Sequence of chain 1.B:
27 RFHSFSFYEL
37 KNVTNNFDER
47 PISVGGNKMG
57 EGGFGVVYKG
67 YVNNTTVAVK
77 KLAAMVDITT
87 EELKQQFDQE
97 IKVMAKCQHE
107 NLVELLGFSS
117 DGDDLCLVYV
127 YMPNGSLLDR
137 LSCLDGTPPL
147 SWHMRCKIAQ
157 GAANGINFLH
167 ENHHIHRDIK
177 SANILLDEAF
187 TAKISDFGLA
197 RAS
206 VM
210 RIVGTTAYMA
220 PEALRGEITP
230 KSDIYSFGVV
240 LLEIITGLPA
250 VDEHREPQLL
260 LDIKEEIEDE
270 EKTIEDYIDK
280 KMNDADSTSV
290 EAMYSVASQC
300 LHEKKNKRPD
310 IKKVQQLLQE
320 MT

The protein below binds the small molecule below.
Small molecule (SMILES): CC[C@@H]1[C@H](F)C(=O)N[C@@H]1COc1nccc2cc(C(N)=O)c(OC)cc12

Binding-site contacts:
Ligand atom C2 contacts residue GLU57 of chain 1.B at 3.6 Å.
Ligand atom O3 contacts residue ALA74 of chain 1.B at 3.4 Å.
Ligand atom C2 contacts residue VAL63 of chain 1.B at 3.7 Å (hydrophobic).
Ligand atom O3 contacts residue TYR127 of chain 1.B at 3.6 Å.
Ligand atom N3 contacts residue MET128 of chain 1.B at 3.6 Å.
Ligand atom C12 contacts residue LEU181 of chain 1.B at 3.8 Å (hydrophobic).
Ligand atom C1 contacts residue VAL63 of chain 1.B at 3.7 Å (hydrophobic).
Ligand atom C17 contacts residue ALA74 of chain 1.B at 3.3 Å (hydrophobic).
Ligand atom C5 contacts residue SER191 of chain 1.B at 3.7 Å.
Ligand atom O1 contacts residue ASP192 of chain 1.B at 3.6 Å.
Ligand atom C18 contacts residue LEU181 of chain 1.B at 3.8 Å (hydrophobic).
Ligand atom C17 contacts residue MET128 of chain 1.B at 3.6 Å (hydrophobic).
Ligand atom C6 contacts residue ASP192 of chain 1.B at 3.7 Å.
Ligand atom C9 contacts residue LEU181 of chain 1.B at 3.7 Å (hydrophobic).
Ligand atom N3 contacts residue VAL126 of chain 1.B at 2.9 Å (h-bond).
Ligand atom O1 contacts residue ASN179 of chain 1.B at 3.6 Å.
Ligand atom N3 contacts residue TYR125 of chain 1.B at 3.7 Å.
Ligand atom O3 contacts residue MET128 of chain 1.B at 2.8 Å (h-bond).
Ligand atom C16 contacts residue MET55 of chain 1.B at 3.6 Å (hydrophobic).
Ligand atom C17 contacts residue VAL126 of chain 1.B at 3.9 Å (hydrophobic).
Ligand atom C1 contacts residue GLU57 of chain 1.B at 3.7 Å.
Ligand atom C5 contacts residue ASN179 of chain 1.B at 3.5 Å.
Ligand atom C4 contacts residue ALA178 of chain 1.B at 3.4 Å (hydrophobic).
Ligand atom C7 contacts residue ALA178 of chain 1.B at 3.5 Å (hydrophobic).
Ligand atom C10 contacts residue LEU181 of chain 1.B at 3.8 Å (hydrophobic).
Ligand atom C5 contacts residue ASP192 of chain 1.B at 3.9 Å.
Ligand atom C2 contacts residue GLY58 of chain 1.B at 3.8 Å.
Ligand atom C18 contacts residue TYR125 of chain 1.B at 3.7 Å (hydrophobic).
Ligand atom C15 contacts residue GLY131 of chain 1.B at 3.7 Å.
Ligand atom F1 contacts residue LYS76 of chain 1.B at 3.4 Å.
Ligand atom O1 contacts residue SER191 of chain 1.B at 2.7 Å (h-bond).
Ligand atom C1 contacts residue GLY58 of chain 1.B at 3.4 Å.
Ligand atom C11 contacts residue LEU181 of chain 1.B at 3.4 Å (hydrophobic).
Ligand atom N1 contacts residue ASN179 of chain 1.B at 3.0 Å (h-bond).
Ligand atom C1 contacts residue GLY61 of chain 1.B at 3.4 Å.
Ligand atom N3 contacts residue ALA74 of chain 1.B at 3.4 Å.
Ligand atom O4 contacts residue LEU181 of chain 1.B at 3.5 Å.
Ligand atom O3 contacts residue VAL126 of chain 1.B at 3.9 Å.
Ligand atom N1 contacts residue ALA178 of chain 1.B at 2.8 Å (h-bond).
Ligand atom F1 contacts residue VAL63 of chain 1.B at 3.1 Å.